A protein and the small-molecule ligand that binds it are described below.
Small molecule (SMILES): CC(=O)N[C@@H]1[C@@H](O)[C@H](O)[C@@H](CO)O[C@H]1O

Binding-site contacts:
Ligand atom N2 contacts residue ARG489 of chain 1.C at 3.8 Å.
Ligand atom C7 contacts residue ASN491 of chain 1.C at 3.5 Å.
Ligand atom O5 contacts residue ASN491 of chain 1.C at 2.4 Å (h-bond).
Ligand atom O7 contacts residue VAL490 of chain 1.C at 3.3 Å.
Ligand atom C5 contacts residue ASN491 of chain 1.C at 3.7 Å.
Ligand atom N2 contacts residue ASN491 of chain 1.C at 3.0 Å (h-bond).
Ligand atom C7 contacts residue VAL490 of chain 1.C at 4.1 Å (hydrophobic).
Ligand atom C1 contacts residue ASN491 of chain 1.C at 1.5 Å.
Ligand atom C3 contacts residue ASN491 of chain 1.C at 3.9 Å.
Ligand atom C2 contacts residue ASN491 of chain 1.C at 2.6 Å.
Ligand atom C7 contacts residue ARG489 of chain 1.C at 3.8 Å.
Ligand atom C4 contacts residue ASN491 of chain 1.C at 4.3 Å.
Ligand atom O7 contacts residue ASN491 of chain 1.C at 2.9 Å (h-bond).
Ligand atom O7 contacts residue ARG489 of chain 1.C at 4.0 Å.

Sequence of chain 1.C:
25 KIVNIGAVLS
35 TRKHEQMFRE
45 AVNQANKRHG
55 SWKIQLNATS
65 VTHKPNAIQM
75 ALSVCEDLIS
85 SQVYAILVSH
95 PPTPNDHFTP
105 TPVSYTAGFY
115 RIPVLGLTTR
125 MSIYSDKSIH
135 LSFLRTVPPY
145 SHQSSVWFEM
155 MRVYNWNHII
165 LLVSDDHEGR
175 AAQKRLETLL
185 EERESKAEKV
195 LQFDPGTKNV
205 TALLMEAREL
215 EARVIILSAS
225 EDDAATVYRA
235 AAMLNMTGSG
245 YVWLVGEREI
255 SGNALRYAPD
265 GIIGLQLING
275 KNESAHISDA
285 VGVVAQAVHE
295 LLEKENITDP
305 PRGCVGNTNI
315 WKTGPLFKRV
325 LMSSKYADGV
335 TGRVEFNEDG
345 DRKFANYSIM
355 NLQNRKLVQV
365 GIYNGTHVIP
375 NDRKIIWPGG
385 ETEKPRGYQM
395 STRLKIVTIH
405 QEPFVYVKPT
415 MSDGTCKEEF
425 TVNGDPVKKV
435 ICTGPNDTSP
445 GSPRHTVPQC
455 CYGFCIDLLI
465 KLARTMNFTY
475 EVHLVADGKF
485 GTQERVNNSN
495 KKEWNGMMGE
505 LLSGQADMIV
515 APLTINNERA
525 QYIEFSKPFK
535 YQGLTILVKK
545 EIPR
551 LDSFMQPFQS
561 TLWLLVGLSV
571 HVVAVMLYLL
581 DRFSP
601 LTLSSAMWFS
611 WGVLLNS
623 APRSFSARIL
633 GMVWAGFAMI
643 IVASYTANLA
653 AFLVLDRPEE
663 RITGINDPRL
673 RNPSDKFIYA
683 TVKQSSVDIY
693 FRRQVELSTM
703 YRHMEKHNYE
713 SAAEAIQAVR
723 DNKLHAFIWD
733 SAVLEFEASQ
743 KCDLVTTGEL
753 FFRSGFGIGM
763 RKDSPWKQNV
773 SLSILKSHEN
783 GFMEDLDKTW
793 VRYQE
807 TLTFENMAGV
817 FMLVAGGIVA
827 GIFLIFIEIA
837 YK